A protein and the small-molecule ligand that binds it are described below.
Small molecule (SMILES): [H]/N=C(\N)NCCC[C@@H](C=O)NC(=O)[C@H](CCCCN)NC(=O)[C@H](CCCCN)NC(=O)c1ccc2ccccc2c1

Sequence of chain 1.A:
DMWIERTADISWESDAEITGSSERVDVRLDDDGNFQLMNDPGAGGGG

Binding-site contacts:
Ligand atom CAN contacts residue GLY155 of chain 1.B at 3.5 Å.
Ligand atom CBC contacts residue ASP133 of chain 1.B at 3.7 Å.
Ligand atom CAQ contacts residue ASN156 of chain 1.B at 3.5 Å.
Ligand atom CA contacts residue GLY157 of chain 1.B at 3.7 Å.
Ligand atom CAS contacts residue ASN37 of chain 1.A at 3.4 Å.
Ligand atom NAT contacts residue ASN156 of chain 1.B at 2.8 Å (h-bond).
Ligand atom NZ contacts residue ASP43 of chain 1.A at 3.0 Å (salt-bridge).
Ligand atom NBD contacts residue TYR165 of chain 1.B at 3.4 Å.
Ligand atom CE contacts residue ASP43 of chain 1.A at 3.8 Å.
Ligand atom CAV contacts residue SER139 of chain 1.B at 2.4 Å.
Ligand atom NZ contacts residue PHE38 of chain 1.A at 2.7 Å (h-bond).
Ligand atom NAU contacts residue GLY155 of chain 1.B at 2.8 Å (h-bond).
Ligand atom OAX contacts residue THR138 of chain 1.B at 3.2 Å (h-bond).
Ligand atom O contacts residue TYR165 of chain 1.B at 2.8 Å (h-bond).
Ligand atom CB contacts residue GLY157 of chain 1.B at 3.2 Å.
Ligand atom NZ contacts residue GLN39 of chain 1.A at 2.9 Å (h-bond).
Ligand atom NBB contacts residue TYR165 of chain 1.B at 3.7 Å.
Ligand atom CAY contacts residue SER139 of chain 1.B at 2.9 Å.
Ligand atom NAU contacts residue SER139 of chain 1.B at 2.9 Å (h-bond).
Ligand atom O contacts residue GLY157 of chain 1.B at 2.8 Å (h-bond).
Ligand atom CAS contacts residue GLY36 of chain 1.A at 3.7 Å.
Ligand atom NBD contacts residue ASP133 of chain 1.B at 2.7 Å (salt-bridge).
Ligand atom NAT contacts residue GLY36 of chain 1.A at 2.9 Å (h-bond).
Ligand atom CAW contacts residue SER139 of chain 1.B at 1.4 Å.
Ligand atom OAX contacts residue SER139 of chain 1.B at 2.4 Å (h-bond).
Ligand atom NAT contacts residue ASP79 of chain 1.B at 2.8 Å (salt-bridge).
Ligand atom C contacts residue TYR165 of chain 1.B at 3.6 Å (hydrophobic).
Ligand atom NBD contacts residue PHE134 of chain 1.B at 3.2 Å (h-bond).
Ligand atom CBA contacts residue PHE134 of chain 1.B at 3.0 Å (hydrophobic).
Ligand atom OAX contacts residue GLY137 of chain 1.B at 2.8 Å (h-bond).
Ligand atom CAM contacts residue GLY155 of chain 1.B at 3.2 Å.
Ligand atom NBE contacts residue TYR165 of chain 1.B at 3.4 Å.
Ligand atom CBL contacts residue THR136 of chain 1.B at 3.5 Å.
Ligand atom CBC contacts residue TYR165 of chain 1.B at 3.3 Å (hydrophobic).
Ligand atom CAR contacts residue HIS55 of chain 1.B at 3.7 Å.
Ligand atom CAS contacts residue HIS55 of chain 1.B at 3.7 Å.
Ligand atom CE contacts residue PHE38 of chain 1.A at 3.1 Å (hydrophobic).
Ligand atom CBA contacts residue TYR165 of chain 1.B at 3.7 Å (hydrophobic).
Ligand atom O contacts residue ASN156 of chain 1.B at 3.7 Å.
Ligand atom OAB contacts residue TYR165 of chain 1.B at 3.5 Å.

Sequence of chain 1.B:
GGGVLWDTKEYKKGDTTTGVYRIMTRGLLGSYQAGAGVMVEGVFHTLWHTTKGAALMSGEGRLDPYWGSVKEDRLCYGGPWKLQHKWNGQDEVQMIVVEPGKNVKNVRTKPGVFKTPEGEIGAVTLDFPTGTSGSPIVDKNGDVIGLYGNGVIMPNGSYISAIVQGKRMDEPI